The protein below binds the small molecule below.
Small molecule (SMILES): Nc1ccnc2c1ncn2[C@@H]1O[C@H](CO)[C@@H](O)[C@H]1O

Sequence of chain 1.E:
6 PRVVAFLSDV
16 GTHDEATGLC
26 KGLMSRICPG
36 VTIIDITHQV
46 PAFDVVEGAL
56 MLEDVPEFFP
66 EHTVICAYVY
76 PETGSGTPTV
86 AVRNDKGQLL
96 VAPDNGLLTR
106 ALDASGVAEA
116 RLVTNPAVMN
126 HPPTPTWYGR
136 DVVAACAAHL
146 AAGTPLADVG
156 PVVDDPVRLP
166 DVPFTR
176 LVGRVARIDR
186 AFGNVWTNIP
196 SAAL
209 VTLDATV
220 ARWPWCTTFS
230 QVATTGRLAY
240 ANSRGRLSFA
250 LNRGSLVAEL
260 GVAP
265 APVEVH

Binding-site contacts:
Ligand atom C6 contacts residue PHE48 of chain 1.E at 3.4 Å (hydrophobic).
Ligand atom O5' contacts residue TYR133 of chain 1.E at 3.6 Å.
Ligand atom N7 contacts residue ASN189 of chain 1.F at 2.9 Å (h-bond).
Ligand atom C1 contacts residue PHE48 of chain 1.E at 3.3 Å (hydrophobic).
Ligand atom N7 contacts residue PHE187 of chain 1.F at 3.4 Å.
Ligand atom O2' contacts residue ASP14 of chain 1.E at 2.9 Å (salt-bridge).
Ligand atom N3 contacts residue PHE228 of chain 1.F at 3.8 Å.
Ligand atom O5' contacts residue THR78 of chain 1.E at 3.7 Å.
Ligand atom O4' contacts residue THR131 of chain 1.E at 3.7 Å.
Ligand atom N3 contacts residue PHE48 of chain 1.E at 3.3 Å.
Ligand atom C2' contacts residue PHE187 of chain 1.F at 3.5 Å (hydrophobic).
Ligand atom N6 contacts residue LEU250 of chain 1.F at 3.0 Å (h-bond).
Ligand atom C2 contacts residue ARG252 of chain 1.F at 3.8 Å.
Ligand atom C1 contacts residue PHE228 of chain 1.F at 3.6 Å (hydrophobic).
Ligand atom C3' contacts residue ASP14 of chain 1.E at 3.7 Å.
Ligand atom O3' contacts residue TYR73 of chain 1.E at 3.4 Å.
Ligand atom O4' contacts residue THR78 of chain 1.E at 3.5 Å.
Ligand atom C1' contacts residue TYR75 of chain 1.E at 3.3 Å (hydrophobic).
Ligand atom C1 contacts residue ARG252 of chain 1.F at 3.2 Å.
Ligand atom N3 contacts residue PRO76 of chain 1.E at 3.4 Å.
Ligand atom C5' contacts residue TRP132 of chain 1.E at 3.6 Å (hydrophobic).
Ligand atom O3' contacts residue ASP14 of chain 1.E at 3.0 Å (salt-bridge).
Ligand atom C4 contacts residue PHE228 of chain 1.F at 3.7 Å (hydrophobic).
Ligand atom O3' contacts residue TYR75 of chain 1.E at 3.1 Å (h-bond).
Ligand atom N6 contacts residue PHE228 of chain 1.F at 3.5 Å.
Ligand atom C4 contacts residue PHE48 of chain 1.E at 3.4 Å (hydrophobic).
Ligand atom C6 contacts residue PHE228 of chain 1.F at 3.4 Å (hydrophobic).
Ligand atom N6 contacts residue ASN189 of chain 1.F at 2.9 Å (h-bond).
Ligand atom C2 contacts residue PHE228 of chain 1.F at 3.7 Å (hydrophobic).
Ligand atom C5' contacts residue THR131 of chain 1.E at 3.2 Å.
Ligand atom C8 contacts residue PHE187 of chain 1.F at 3.4 Å (hydrophobic).
Ligand atom C5 contacts residue PHE48 of chain 1.E at 3.4 Å (hydrophobic).
Ligand atom O5' contacts residue TRP132 of chain 1.E at 3.6 Å.
Ligand atom O2' contacts residue TYR75 of chain 1.E at 3.6 Å (h-bond).
Ligand atom C2 contacts residue PHE48 of chain 1.E at 3.2 Å (hydrophobic).
Ligand atom O5' contacts residue GLY134 of chain 1.E at 3.1 Å (h-bond).
Ligand atom C5 contacts residue PHE228 of chain 1.F at 3.7 Å (hydrophobic).
Ligand atom O4' contacts residue TYR75 of chain 1.E at 3.4 Å (h-bond).
Ligand atom C4' contacts residue TYR75 of chain 1.E at 3.2 Å (hydrophobic).
Ligand atom N7 contacts residue PHE228 of chain 1.F at 3.5 Å.

Sequence of chain 1.F:
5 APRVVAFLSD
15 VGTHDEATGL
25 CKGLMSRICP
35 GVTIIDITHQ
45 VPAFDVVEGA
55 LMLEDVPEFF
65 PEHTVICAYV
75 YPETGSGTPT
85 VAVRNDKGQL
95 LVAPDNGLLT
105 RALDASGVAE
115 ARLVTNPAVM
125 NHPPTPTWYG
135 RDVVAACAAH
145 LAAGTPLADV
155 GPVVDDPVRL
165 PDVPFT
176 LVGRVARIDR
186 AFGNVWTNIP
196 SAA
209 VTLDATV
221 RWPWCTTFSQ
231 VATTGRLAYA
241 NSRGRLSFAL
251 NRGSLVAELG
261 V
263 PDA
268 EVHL